Sequence of chain 21.A:
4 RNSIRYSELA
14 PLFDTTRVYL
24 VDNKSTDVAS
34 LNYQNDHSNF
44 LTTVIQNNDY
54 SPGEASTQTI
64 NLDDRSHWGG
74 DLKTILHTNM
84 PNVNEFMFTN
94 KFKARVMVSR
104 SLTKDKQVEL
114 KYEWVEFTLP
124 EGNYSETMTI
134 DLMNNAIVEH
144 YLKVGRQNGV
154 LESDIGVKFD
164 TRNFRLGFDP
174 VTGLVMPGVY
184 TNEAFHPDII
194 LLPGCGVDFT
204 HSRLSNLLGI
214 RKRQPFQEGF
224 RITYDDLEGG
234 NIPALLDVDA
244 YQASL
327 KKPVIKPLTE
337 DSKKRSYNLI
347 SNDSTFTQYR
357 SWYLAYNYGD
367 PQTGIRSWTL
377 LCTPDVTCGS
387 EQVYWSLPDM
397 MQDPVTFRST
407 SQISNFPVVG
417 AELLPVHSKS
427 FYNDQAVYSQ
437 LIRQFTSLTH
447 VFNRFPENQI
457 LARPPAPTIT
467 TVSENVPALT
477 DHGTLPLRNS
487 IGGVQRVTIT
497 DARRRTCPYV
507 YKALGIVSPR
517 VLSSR

Binding-site contacts:
Ligand atom O3S contacts residue GLY222 of chain 21.A at 2.9 Å (h-bond).
Ligand atom C5 contacts residue C151 of chain 21.D at 4.0 Å.
Ligand atom S1 contacts residue LYS215 of chain 21.A at 4.1 Å.
Ligand atom O2S contacts residue ARG224 of chain 21.A at 4.5 Å.
Ligand atom C9 contacts residue C151 of chain 21.D at 3.4 Å.
Ligand atom C8 contacts residue C151 of chain 21.D at 3.7 Å.
Ligand atom O1S contacts residue LYS215 of chain 21.A at 2.7 Å (salt-bridge).
Ligand atom C12 contacts residue C151 of chain 21.D at 3.4 Å.
Ligand atom S1 contacts residue TRP374 of chain 21.A at 4.0 Å.
Ligand atom S1 contacts residue ARG224 of chain 21.A at 4.3 Å.
Ligand atom S1 contacts residue GLY222 of chain 21.A at 3.0 Å (h-bond).
Ligand atom C2 contacts residue TRP374 of chain 21.A at 4.1 Å (hydrophobic).
Ligand atom C6 contacts residue C151 of chain 21.D at 4.2 Å.
Ligand atom C1 contacts residue TRP374 of chain 21.A at 3.6 Å (hydrophobic).
Ligand atom C3 contacts residue TRP374 of chain 21.A at 4.3 Å (hydrophobic).
Ligand atom C16 contacts residue ASP229 of chain 21.A at 4.3 Å.
Ligand atom C10 contacts residue C151 of chain 21.D at 3.4 Å.
Ligand atom C7 contacts residue C151 of chain 21.D at 3.4 Å.
Ligand atom O3S contacts residue ARG224 of chain 21.A at 2.9 Å (salt-bridge).
Ligand atom O3S contacts residue PHE223 of chain 21.A at 3.9 Å.
Ligand atom C11 contacts residue C151 of chain 21.D at 3.5 Å.
Ligand atom O1S contacts residue TRP374 of chain 21.A at 4.3 Å.
Ligand atom O2S contacts residue GLY222 of chain 21.A at 3.3 Å (h-bond).
Ligand atom C13 contacts residue C151 of chain 21.D at 4.5 Å.
Ligand atom O3S contacts residue TRP374 of chain 21.A at 3.3 Å.
Ligand atom O1S contacts residue PHE223 of chain 21.A at 4.5 Å.
Ligand atom O1S contacts residue GLY222 of chain 21.A at 2.3 Å (h-bond).

A protein and the small-molecule ligand that binds it are described below.
Small molecule (SMILES): CCCCCCCCCCCC[N+](C)(C)CCCS(=O)(=O)O